This protein binds this small molecule.
Small molecule (SMILES): Cc1cn([C@H]2C[C@H](O[P](=O)(O)OC[C@H]3O[C@@H](n4ccc(N)nc4=O)C[C@@H]3O[P](=O)(O)OC[C@H]3O[C@@H](n4cnc5c(=O)nc(N)[nH]c54)C[C@@H]3O[P](=O)(O)OC[C@H]3O[C@@H](n4cnc5c(=O)nc(N)[nH]c54)C[C@@H]3O[P](=O)(O)OC[C@H]3O[C@@H](n4cc(C)c(=O)[nH]c4=O)C[C@@H]3O[P](=O)(O)OC[C@H]3O[C@@H](n4cnc5c(N)ncnc54)C[C@@H]3O[P](=O)(O)OC[C@H]3O[C@@H](n4cnc5c(=O)nc(N)[nH]c54)C[C@@H]3O)[C@@H](CO[P](=O)(O)O[C@H]3C[C@H](n4cnc5c(N)ncnc54)O[C@@H]3CO[P](=O)(O)O[C@H]3C[C@H](n4cnc5c(=O)nc(N)[nH]c54)O[C@@H]3CO)O2)c(=O)[nH]c1=O

Sequence of chain 1.H:
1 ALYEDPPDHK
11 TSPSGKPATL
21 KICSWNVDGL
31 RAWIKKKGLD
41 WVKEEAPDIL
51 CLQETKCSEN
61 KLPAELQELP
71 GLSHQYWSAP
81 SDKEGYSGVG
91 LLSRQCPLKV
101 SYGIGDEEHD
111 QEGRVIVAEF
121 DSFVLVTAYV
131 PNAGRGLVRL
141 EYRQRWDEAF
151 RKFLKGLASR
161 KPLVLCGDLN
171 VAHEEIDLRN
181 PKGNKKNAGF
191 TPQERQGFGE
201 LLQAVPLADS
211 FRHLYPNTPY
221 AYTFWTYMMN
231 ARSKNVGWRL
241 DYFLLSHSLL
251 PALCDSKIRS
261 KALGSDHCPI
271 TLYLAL

Binding-site contacts:
Ligand atom C4' contacts residue ASP28 of chain 1.H at 3.3 Å.
Ligand atom OP1 contacts residue ALA32 of chain 1.H at 3.0 Å (h-bond).
Ligand atom O5' contacts residue MET228 of chain 1.H at 3.3 Å.
Ligand atom C2 contacts residue DT4 of chain 1.E at 3.4 Å.
Ligand atom N2 contacts residue DC4 of chain 1.D at 3.1 Å (h-bond).
Ligand atom O4' contacts residue TYR227 of chain 1.H at 3.1 Å.
Ligand atom N6 contacts residue DA3 of chain 1.E at 2.7 Å (h-bond).
Ligand atom C2 contacts residue DA3 of chain 1.D at 2.9 Å.
Ligand atom O4' contacts residue MET228 of chain 1.H at 3.3 Å.
Ligand atom OP1 contacts residue LYS36 of chain 1.H at 3.3 Å (salt-bridge).
Ligand atom N2 contacts residue ARG135 of chain 1.H at 3.0 Å (salt-bridge).
Ligand atom N3 contacts residue DA3 of chain 1.E at 3.6 Å (h-bond).
Ligand atom O4 contacts residue DG2 of chain 1.E at 3.6 Å.
Ligand atom N1 contacts residue DT4 of chain 1.E at 2.8 Å (h-bond).
Ligand atom O6 contacts residue DT4 of chain 1.E at 2.5 Å (h-bond).
Ligand atom N1 contacts residue DC5 of chain 1.E at 3.3 Å (h-bond).
Ligand atom C2 contacts residue DC5 of chain 1.E at 3.2 Å.
Ligand atom C3' contacts residue ARG31 of chain 1.H at 3.6 Å.
Ligand atom C4' contacts residue TYR227 of chain 1.H at 3.4 Å (hydrophobic).
Ligand atom N6 contacts residue DT2 of chain 1.D at 3.5 Å (h-bond).
Ligand atom C5' contacts residue ARG31 of chain 1.H at 3.2 Å.
Ligand atom O5' contacts residue MET229 of chain 1.H at 3.6 Å (h-bond).
Ligand atom O2 contacts residue DG2 of chain 1.E at 2.5 Å (h-bond).
Ligand atom C4' contacts residue TYR227 of chain 1.H at 3.2 Å (hydrophobic).
Ligand atom O3' contacts residue ARG31 of chain 1.H at 3.0 Å (salt-bridge).
Ligand atom C2' contacts residue MET228 of chain 1.H at 3.3 Å (hydrophobic).
Ligand atom C1' contacts residue LYS56 of chain 1.H at 3.5 Å.
Ligand atom C4' contacts residue ARG31 of chain 1.H at 3.5 Å.
Ligand atom O3' contacts residue ALA32 of chain 1.H at 3.2 Å.
Ligand atom OP1 contacts residue ARG31 of chain 1.H at 3.2 Å.
Ligand atom N1 contacts residue DA3 of chain 1.D at 2.6 Å.
Ligand atom C2' contacts residue TYR227 of chain 1.H at 3.6 Å (hydrophobic).
Ligand atom O2 contacts residue DC4 of chain 1.D at 3.0 Å (h-bond).
Ligand atom O4' contacts residue TYR227 of chain 1.H at 3.5 Å.
Ligand atom O6 contacts residue DC1 of chain 1.D at 3.3 Å (h-bond).
Ligand atom C2 contacts residue DG2 of chain 1.E at 3.5 Å.
Ligand atom OP1 contacts residue MET229 of chain 1.H at 3.5 Å (h-bond).
Ligand atom C6 contacts residue DA3 of chain 1.E at 3.5 Å.
Ligand atom N2 contacts residue DC5 of chain 1.E at 3.1 Å (h-bond).
Ligand atom N2 contacts residue DT2 of chain 1.D at 2.7 Å (h-bond).